Sequence of chain 1.K:
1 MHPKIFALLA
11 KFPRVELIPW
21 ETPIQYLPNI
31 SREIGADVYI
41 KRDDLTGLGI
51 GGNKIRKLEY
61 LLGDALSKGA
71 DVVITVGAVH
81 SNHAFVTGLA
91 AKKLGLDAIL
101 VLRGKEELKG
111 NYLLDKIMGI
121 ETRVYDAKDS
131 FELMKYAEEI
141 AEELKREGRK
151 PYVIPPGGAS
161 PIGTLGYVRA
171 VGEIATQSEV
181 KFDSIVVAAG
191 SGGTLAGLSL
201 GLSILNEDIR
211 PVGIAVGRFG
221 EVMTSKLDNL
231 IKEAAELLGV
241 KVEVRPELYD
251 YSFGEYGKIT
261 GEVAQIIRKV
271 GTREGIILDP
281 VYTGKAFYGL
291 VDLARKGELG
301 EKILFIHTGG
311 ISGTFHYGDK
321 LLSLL

Binding-site contacts:
Ligand atom O4P contacts residue LYS54 of chain 1.K at 2.9 Å (salt-bridge).
Ligand atom O1P contacts residue GLY192 of chain 1.K at 2.5 Å (h-bond).
Ligand atom N1 contacts residue THR308 of chain 1.K at 2.6 Å (h-bond).
Ligand atom C3 contacts residue TYR282 of chain 1.K at 3.5 Å (hydrophobic).
Ligand atom C9 contacts residue GLY157 of chain 1.K at 3.0 Å.
Ligand atom O7 contacts residue TYR282 of chain 1.K at 3.1 Å (h-bond).
Ligand atom C2 contacts residue TYR282 of chain 1.K at 3.5 Å (hydrophobic).
Ligand atom O4P contacts residue ASN53 of chain 1.K at 3.7 Å.
Ligand atom O8 contacts residue SER81 of chain 1.K at 2.3 Å (h-bond).
Ligand atom C4A contacts residue LYS54 of chain 1.K at 3.4 Å.
Ligand atom C2A contacts residue TYR282 of chain 1.K at 3.4 Å (hydrophobic).
Ligand atom C9 contacts residue LYS54 of chain 1.K at 3.2 Å.
Ligand atom N contacts residue LYS54 of chain 1.K at 3.4 Å.
Ligand atom C4A contacts residue TYR282 of chain 1.K at 3.6 Å (hydrophobic).
Ligand atom C5A contacts residue GLY190 of chain 1.K at 3.5 Å.
Ligand atom O2P contacts residue LYS54 of chain 1.K at 3.0 Å (salt-bridge).
Ligand atom C2 contacts residue THR308 of chain 1.K at 3.6 Å.
Ligand atom O7 contacts residue SER81 of chain 1.K at 2.6 Å (h-bond).
Ligand atom O2P contacts residue GLY193 of chain 1.K at 3.4 Å.
Ligand atom O1P contacts residue SER191 of chain 1.K at 2.4 Å (h-bond).
Ligand atom O3 contacts residue ASN82 of chain 1.K at 3.1 Å (h-bond).
Ligand atom C6 contacts residue THR308 of chain 1.K at 3.2 Å.
Ligand atom O1P contacts residue GLY190 of chain 1.K at 3.2 Å.
Ligand atom C5A contacts residue ASN53 of chain 1.K at 3.4 Å.
Ligand atom P contacts residue THR194 of chain 1.K at 3.1 Å.
Ligand atom C6 contacts residue ALA188 of chain 1.K at 3.5 Å (hydrophobic).
Ligand atom O3P contacts residue GLY190 of chain 1.K at 3.6 Å.
Ligand atom C5 contacts residue ASN53 of chain 1.K at 3.6 Å.
Ligand atom O2P contacts residue THR194 of chain 1.K at 2.4 Å (h-bond).
Ligand atom P contacts residue GLY193 of chain 1.K at 3.5 Å.
Ligand atom C8 contacts residue TYR282 of chain 1.K at 3.6 Å (hydrophobic).
Ligand atom O7 contacts residue ASN82 of chain 1.K at 3.4 Å (h-bond).
Ligand atom C7 contacts residue TYR282 of chain 1.K at 3.2 Å (hydrophobic).
Ligand atom C9 contacts residue HIS83 of chain 1.K at 3.3 Å.
Ligand atom P contacts residue LYS54 of chain 1.K at 3.5 Å.
Ligand atom O2P contacts residue LYS57 of chain 1.K at 3.3 Å (salt-bridge).
Ligand atom O1P contacts residue GLY193 of chain 1.K at 2.9 Å (h-bond).
Ligand atom O3P contacts residue THR194 of chain 1.K at 3.1 Å (h-bond).
Ligand atom C7 contacts residue SER81 of chain 1.K at 2.8 Å.
Ligand atom C2A contacts residue GLY310 of chain 1.K at 3.5 Å.

The protein below binds the small molecule below.
Small molecule (SMILES): Cc1ncc(COP(=O)(O)O)c(CNC2(C(=O)O)CC2)c1O